Binding-site contacts:
Ligand atom C4 contacts residue SER51 of chain 1.P at 4.2 Å.
Ligand atom C7 contacts residue LYS67 of chain 1.H at 3.9 Å.
Ligand atom O4 contacts residue SER51 of chain 1.P at 2.9 Å (h-bond).
Ligand atom C5 contacts residue GLU245 of chain 1.H at 4.4 Å.
Ligand atom C2 contacts residue LYS67 of chain 1.H at 4.0 Å.
Ligand atom O4 contacts residue TYR111 of chain 1.O at 3.9 Å.
Ligand atom C7 contacts residue ASN64 of chain 1.H at 4.3 Å.
Ligand atom O7 contacts residue ASN64 of chain 1.H at 4.4 Å.
Ligand atom N2 contacts residue ASN246 of chain 1.H at 4.1 Å.
Ligand atom O3 contacts residue TYR111 of chain 1.O at 3.7 Å.
Ligand atom O2 contacts residue TYR111 of chain 1.O at 4.1 Å.
Ligand atom C1 contacts residue GLU245 of chain 1.H at 4.4 Å.
Ligand atom O3 contacts residue SER51 of chain 1.P at 4.4 Å.
Ligand atom C8 contacts residue THR206 of chain 1.H at 3.8 Å.
Ligand atom O3 contacts residue ASP49 of chain 1.P at 4.5 Å.
Ligand atom O6 contacts residue ASP49 of chain 1.P at 3.9 Å.
Ligand atom O7 contacts residue ASN30 of chain 1.P at 4.0 Å.
Ligand atom C8 contacts residue PHE90 of chain 1.P at 3.5 Å (hydrophobic).
Ligand atom O5 contacts residue GLU245 of chain 1.H at 4.2 Å.
Ligand atom C7 contacts residue ALA31 of chain 1.P at 4.1 Å (hydrophobic).
Ligand atom O7 contacts residue LYS67 of chain 1.H at 3.4 Å (salt-bridge).
Ligand atom C7 contacts residue ASN246 of chain 1.H at 4.1 Å.
Ligand atom C4 contacts residue TYR111 of chain 1.O at 3.9 Å (hydrophobic).
Ligand atom C7 contacts residue PHE90 of chain 1.P at 3.7 Å (hydrophobic).
Ligand atom O2 contacts residue ARG52 of chain 1.P at 4.2 Å.
Ligand atom C8 contacts residue ASN64 of chain 1.H at 3.6 Å.
Ligand atom O5 contacts residue ASN246 of chain 1.H at 4.2 Å.
Ligand atom C1 contacts residue ASN246 of chain 1.H at 3.4 Å.
Ligand atom O3 contacts residue LYS67 of chain 1.H at 3.8 Å.
Ligand atom N2 contacts residue LYS67 of chain 1.H at 4.2 Å.
Ligand atom O7 contacts residue PHE90 of chain 1.P at 3.3 Å.
Ligand atom O7 contacts residue ALA31 of chain 1.P at 3.4 Å (h-bond).
Ligand atom C8 contacts residue ALA31 of chain 1.P at 4.3 Å (hydrophobic).
Ligand atom C6 contacts residue ASP49 of chain 1.P at 3.4 Å.
Ligand atom C3 contacts residue TYR111 of chain 1.O at 4.4 Å (hydrophobic).
Ligand atom O7 contacts residue ASN246 of chain 1.H at 4.2 Å.
Ligand atom C2 contacts residue ASN246 of chain 1.H at 4.3 Å.

A protein and the small-molecule ligand that binds it are described below.
Small molecule (SMILES): CC(=O)N[C@H]1[C@H](O[C@H]2[C@H](O)[C@@H](NC(C)=O)CO[C@@H]2CO)O[C@H](CO)[C@@H](O[C@@H]2O[C@H](CO)[C@@H](O)[C@H](O[C@H]3O[C@H](CO)[C@@H](O)[C@H](O)[C@@H]3O)[C@@H]2O)[C@@H]1O

Sequence of chain 1.O:
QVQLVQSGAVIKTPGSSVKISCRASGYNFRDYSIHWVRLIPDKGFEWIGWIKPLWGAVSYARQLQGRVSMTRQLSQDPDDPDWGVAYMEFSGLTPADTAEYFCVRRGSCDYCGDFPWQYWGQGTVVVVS

Sequence of chain 1.H:
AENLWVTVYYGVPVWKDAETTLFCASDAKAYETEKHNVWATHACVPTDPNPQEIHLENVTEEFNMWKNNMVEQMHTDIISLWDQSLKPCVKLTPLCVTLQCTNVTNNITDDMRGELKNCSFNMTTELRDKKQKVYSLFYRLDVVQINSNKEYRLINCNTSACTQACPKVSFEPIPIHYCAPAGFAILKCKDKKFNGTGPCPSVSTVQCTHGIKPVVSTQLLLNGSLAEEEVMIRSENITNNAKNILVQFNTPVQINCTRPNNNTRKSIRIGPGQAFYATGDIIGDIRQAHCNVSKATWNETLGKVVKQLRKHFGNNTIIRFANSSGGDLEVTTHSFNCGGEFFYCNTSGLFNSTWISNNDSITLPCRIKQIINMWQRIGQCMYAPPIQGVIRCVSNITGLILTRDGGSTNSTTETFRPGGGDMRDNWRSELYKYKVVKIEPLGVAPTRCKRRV

Sequence of chain 1.P:
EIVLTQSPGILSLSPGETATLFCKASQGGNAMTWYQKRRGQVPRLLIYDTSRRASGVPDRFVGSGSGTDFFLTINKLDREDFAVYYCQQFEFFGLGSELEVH